Sequence of chain 1.C:
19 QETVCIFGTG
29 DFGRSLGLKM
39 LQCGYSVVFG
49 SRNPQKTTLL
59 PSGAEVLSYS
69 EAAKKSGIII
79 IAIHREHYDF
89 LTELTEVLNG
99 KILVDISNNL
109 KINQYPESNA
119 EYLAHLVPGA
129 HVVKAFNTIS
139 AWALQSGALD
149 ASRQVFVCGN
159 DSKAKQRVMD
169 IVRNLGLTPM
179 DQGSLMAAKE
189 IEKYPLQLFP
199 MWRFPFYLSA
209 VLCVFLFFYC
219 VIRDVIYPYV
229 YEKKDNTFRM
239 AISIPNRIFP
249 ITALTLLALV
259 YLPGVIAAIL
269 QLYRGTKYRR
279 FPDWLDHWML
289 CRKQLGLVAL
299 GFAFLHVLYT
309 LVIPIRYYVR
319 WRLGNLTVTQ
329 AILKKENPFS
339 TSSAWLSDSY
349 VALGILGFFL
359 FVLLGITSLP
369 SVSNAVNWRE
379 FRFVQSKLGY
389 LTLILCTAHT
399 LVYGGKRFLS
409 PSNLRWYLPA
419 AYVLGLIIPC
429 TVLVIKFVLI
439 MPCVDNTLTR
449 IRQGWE

Sequence of chain 1.B:
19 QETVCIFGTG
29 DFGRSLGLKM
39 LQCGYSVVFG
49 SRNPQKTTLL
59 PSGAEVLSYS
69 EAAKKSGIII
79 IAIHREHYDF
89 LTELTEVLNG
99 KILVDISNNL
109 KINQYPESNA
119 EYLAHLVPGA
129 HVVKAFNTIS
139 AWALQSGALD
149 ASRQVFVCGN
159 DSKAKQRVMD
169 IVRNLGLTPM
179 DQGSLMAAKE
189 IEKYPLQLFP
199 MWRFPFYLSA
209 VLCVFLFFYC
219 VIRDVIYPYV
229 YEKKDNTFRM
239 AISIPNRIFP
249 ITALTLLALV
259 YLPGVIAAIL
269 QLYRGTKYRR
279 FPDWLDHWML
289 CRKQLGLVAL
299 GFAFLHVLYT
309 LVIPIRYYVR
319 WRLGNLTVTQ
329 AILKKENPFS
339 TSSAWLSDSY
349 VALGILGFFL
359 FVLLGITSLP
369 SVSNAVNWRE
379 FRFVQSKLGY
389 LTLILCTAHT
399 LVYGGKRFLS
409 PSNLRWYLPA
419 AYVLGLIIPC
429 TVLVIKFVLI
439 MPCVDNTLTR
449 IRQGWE

This protein binds this small molecule.
Small molecule (SMILES): CCCCCC(=O)OC[C@H](COP(=O)(O)O)OC(=O)CCCCC

Binding-site contacts:
Ligand atom C33 contacts residue PHE197 of chain 1.B at 4.4 Å (hydrophobic).
Ligand atom C35 contacts residue PHE204 of chain 1.B at 4.0 Å (hydrophobic).
Ligand atom C32 contacts residue TRP200 of chain 1.B at 4.2 Å (hydrophobic).
Ligand atom C4 contacts residue ILE364 of chain 1.C at 3.9 Å (hydrophobic).
Ligand atom C35 contacts residue LEU361 of chain 1.C at 4.3 Å (hydrophobic).
Ligand atom C6 contacts residue ILE364 of chain 1.C at 3.7 Å (hydrophobic).
Ligand atom C3 contacts residue VAL374 of chain 1.C at 3.9 Å (hydrophobic).
Ligand atom C4 contacts residue LEU295 of chain 1.B at 4.1 Å (hydrophobic).
Ligand atom O22 contacts residue LYS291 of chain 1.B at 3.3 Å (salt-bridge).
Ligand atom C31 contacts residue TRP200 of chain 1.B at 4.0 Å (hydrophobic).
Ligand atom C32 contacts residue PHE197 of chain 1.B at 3.6 Å (hydrophobic).
Ligand atom O22 contacts residue PRO368 of chain 1.B at 4.3 Å.
Ligand atom C6 contacts residue LEU295 of chain 1.B at 4.1 Å (hydrophobic).
Ligand atom C34 contacts residue PHE197 of chain 1.B at 3.9 Å (hydrophobic).
Ligand atom C4 contacts residue LEU367 of chain 1.B at 4.1 Å (hydrophobic).
Ligand atom O14 contacts residue GLN292 of chain 1.B at 3.4 Å (h-bond).
Ligand atom C23 contacts residue SER366 of chain 1.B at 4.0 Å.
Ligand atom C36 contacts residue LEU361 of chain 1.C at 4.3 Å (hydrophobic).
Ligand atom C5 contacts residue LEU367 of chain 1.B at 3.7 Å (hydrophobic).
Ligand atom C3 contacts residue TRP200 of chain 1.B at 4.3 Å (hydrophobic).
Ligand atom O11 contacts residue TRP200 of chain 1.B at 4.1 Å.
Ligand atom O12 contacts residue LYS291 of chain 1.B at 3.4 Å (salt-bridge).
Ligand atom C5 contacts residue ILE364 of chain 1.C at 4.4 Å (hydrophobic).
Ligand atom C33 contacts residue LEU361 of chain 1.C at 4.3 Å (hydrophobic).
Ligand atom C33 contacts residue TRP200 of chain 1.B at 4.2 Å (hydrophobic).
Ligand atom C1 contacts residue TRP200 of chain 1.B at 3.8 Å (hydrophobic).
Ligand atom C6 contacts residue LEU367 of chain 1.B at 4.1 Å (hydrophobic).
Ligand atom C3 contacts residue VAL370 of chain 1.C at 4.2 Å (hydrophobic).
Ligand atom O14 contacts residue TRP200 of chain 1.B at 3.8 Å.
Ligand atom C6 contacts residue GLY363 of chain 1.B at 3.9 Å.
Ligand atom C36 contacts residue PHE204 of chain 1.B at 3.6 Å (hydrophobic).
Ligand atom C2 contacts residue VAL374 of chain 1.C at 4.2 Å (hydrophobic).
Ligand atom O31 contacts residue TRP200 of chain 1.B at 3.4 Å.
Ligand atom O21 contacts residue VAL370 of chain 1.C at 3.7 Å.
Ligand atom C5 contacts residue GLY363 of chain 1.B at 3.7 Å.
Ligand atom C23 contacts residue VAL370 of chain 1.C at 4.3 Å (hydrophobic).
Ligand atom O22 contacts residue SER366 of chain 1.B at 3.9 Å.
Ligand atom C5 contacts residue LEU295 of chain 1.B at 3.7 Å (hydrophobic).
Ligand atom C23 contacts residue LEU367 of chain 1.B at 4.0 Å (hydrophobic).
Ligand atom C21 contacts residue LYS291 of chain 1.B at 4.3 Å.